The small molecule below binds the protein below.
Small molecule (SMILES): CCCCCCCCCCO[C@@H]1O[C@H](CO)[C@@H](O[C@H]2O[C@H](CO)[C@@H](O)[C@H](O)[C@H]2O)[C@H](O)[C@H]1O

Binding-site contacts:
Ligand atom C28 contacts residue ALA344 of chain 1.B at 3.9 Å (hydrophobic).
Ligand atom C31 contacts residue ALA344 of chain 1.B at 3.9 Å (hydrophobic).
Ligand atom C43 contacts residue ILE352 of chain 1.B at 4.0 Å (hydrophobic).
Ligand atom C37 contacts residue ALA351 of chain 1.B at 4.5 Å (hydrophobic).
Ligand atom C34 contacts residue ALA351 of chain 1.B at 3.5 Å (hydrophobic).
Ligand atom C43 contacts residue ILE338 of chain 1.B at 4.2 Å (hydrophobic).
Ligand atom C28 contacts residue PRO347 of chain 1.B at 4.5 Å (hydrophobic).
Ligand atom C22 contacts residue ALA344 of chain 1.B at 4.4 Å (hydrophobic).
Ligand atom C31 contacts residue ALA351 of chain 1.B at 4.5 Å (hydrophobic).
Ligand atom C40 contacts residue LEU355 of chain 1.B at 4.2 Å (hydrophobic).
Ligand atom C34 contacts residue GLY348 of chain 1.B at 4.0 Å.
Ligand atom C19 contacts residue PRO347 of chain 1.B at 4.2 Å (hydrophobic).
Ligand atom C31 contacts residue GLY348 of chain 1.B at 4.4 Å.
Ligand atom C40 contacts residue ILE352 of chain 1.B at 4.0 Å (hydrophobic).
Ligand atom C28 contacts residue ALA351 of chain 1.B at 4.0 Å (hydrophobic).
Ligand atom C28 contacts residue GLY348 of chain 1.B at 3.8 Å.

Sequence of chain 1.B:
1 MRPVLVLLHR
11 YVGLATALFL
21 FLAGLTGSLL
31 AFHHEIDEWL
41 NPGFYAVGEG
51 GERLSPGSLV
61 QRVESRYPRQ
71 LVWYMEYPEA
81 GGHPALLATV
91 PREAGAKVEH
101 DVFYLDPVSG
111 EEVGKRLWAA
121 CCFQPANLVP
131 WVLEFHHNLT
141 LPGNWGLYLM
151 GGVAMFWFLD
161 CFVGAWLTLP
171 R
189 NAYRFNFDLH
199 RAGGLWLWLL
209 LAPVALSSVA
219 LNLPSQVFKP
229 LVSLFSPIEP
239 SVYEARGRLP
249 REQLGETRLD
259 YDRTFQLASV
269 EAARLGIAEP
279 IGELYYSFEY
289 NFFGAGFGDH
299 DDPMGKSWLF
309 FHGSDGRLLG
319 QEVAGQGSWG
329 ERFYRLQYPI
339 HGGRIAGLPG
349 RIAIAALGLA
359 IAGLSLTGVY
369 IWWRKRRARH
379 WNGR